This protein binds this small molecule.
Small molecule (SMILES): CN(CC(=O)O)C(=N)N

Sequence of chain 1.F:
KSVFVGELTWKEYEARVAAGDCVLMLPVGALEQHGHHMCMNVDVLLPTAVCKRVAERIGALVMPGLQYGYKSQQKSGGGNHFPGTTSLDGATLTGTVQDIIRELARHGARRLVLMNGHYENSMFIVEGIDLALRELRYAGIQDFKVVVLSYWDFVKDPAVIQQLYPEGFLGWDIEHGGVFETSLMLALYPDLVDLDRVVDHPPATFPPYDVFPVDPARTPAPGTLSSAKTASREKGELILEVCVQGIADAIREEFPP

Binding-site contacts:
Ligand atom O9 contacts residue GLY119 of chain 1.F at 3.7 Å.
Ligand atom N3 contacts residue SER78 of chain 1.F at 2.5 Å (h-bond).
Ligand atom N6 contacts residue TRP174 of chain 1.F at 2.8 Å (h-bond).
Ligand atom C7 contacts residue GLU183 of chain 1.F at 3.5 Å.
Ligand atom O8 contacts residue ASP45 of chain 1.F at 3.1 Å (salt-bridge).
Ligand atom O8 contacts residue ZN1 of chain 1.LA at 2.0 Å.
Ligand atom C2 contacts residue ASP175 of chain 1.F at 4.1 Å.
Ligand atom O9 contacts residue TYR121 of chain 1.F at 2.9 Å (h-bond).
Ligand atom C2 contacts residue TRP174 of chain 1.F at 3.6 Å (hydrophobic).
Ligand atom N3 contacts residue GLU177 of chain 1.F at 4.0 Å.
Ligand atom C4 contacts residue TRP174 of chain 1.F at 3.4 Å (hydrophobic).
Ligand atom O8 contacts residue HIS178 of chain 1.F at 3.0 Å (h-bond).
Ligand atom C2 contacts residue GLU177 of chain 1.F at 3.6 Å.
Ligand atom O8 contacts residue MN1 of chain 1.KA at 2.2 Å.
Ligand atom C5 contacts residue GLU183 of chain 1.F at 3.1 Å.
Ligand atom N6 contacts residue TYR121 of chain 1.F at 3.4 Å.
Ligand atom C7 contacts residue GLY119 of chain 1.F at 3.9 Å.
Ligand atom O8 contacts residue GLU183 of chain 1.F at 3.3 Å (salt-bridge).
Ligand atom O8 contacts residue HIS36 of chain 1.F at 3.3 Å (h-bond).
Ligand atom O9 contacts residue MN1 of chain 1.KA at 2.4 Å.
Ligand atom N1 contacts residue TRP174 of chain 1.F at 4.0 Å.
Ligand atom N6 contacts residue ASP175 of chain 1.F at 3.4 Å (salt-bridge).
Ligand atom O9 contacts residue ASP45 of chain 1.F at 3.4 Å (salt-bridge).
Ligand atom C2 contacts residue SER78 of chain 1.F at 3.5 Å.
Ligand atom C2 contacts residue TYR121 of chain 1.F at 3.9 Å (hydrophobic).
Ligand atom N1 contacts residue GLU177 of chain 1.F at 3.3 Å (salt-bridge).
Ligand atom C5 contacts residue ZN1 of chain 1.LA at 3.3 Å.
Ligand atom O9 contacts residue ZN1 of chain 1.LA at 3.8 Å.
Ligand atom N3 contacts residue HIS178 of chain 1.F at 3.4 Å.
Ligand atom C7 contacts residue ZN1 of chain 1.LA at 2.8 Å.
Ligand atom C5 contacts residue GLY119 of chain 1.F at 4.1 Å.
Ligand atom C4 contacts residue GLU177 of chain 1.F at 3.3 Å.
Ligand atom C5 contacts residue GLU177 of chain 1.F at 3.8 Å.
Ligand atom O9 contacts residue HIS120 of chain 1.F at 3.2 Å.
Ligand atom O8 contacts residue GLU34 of chain 1.F at 3.4 Å (salt-bridge).
Ligand atom C7 contacts residue MN1 of chain 1.KA at 2.6 Å.
Ligand atom C4 contacts residue TRP154 of chain 1.F at 4.0 Å (hydrophobic).
Ligand atom C7 contacts residue HIS178 of chain 1.F at 4.0 Å.
Ligand atom N6 contacts residue SER78 of chain 1.F at 3.5 Å (h-bond).
Ligand atom C7 contacts residue ASP45 of chain 1.F at 3.5 Å.